Binding-site contacts:
Ligand atom C6 contacts residue PRO87 of chain 1.A at 3.8 Å (hydrophobic).
Ligand atom N9 contacts residue GLY143 of chain 1.A at 3.8 Å.
Ligand atom C8 contacts residue GLY142 of chain 1.A at 3.8 Å.
Ligand atom N6 contacts residue SER134 of chain 1.A at 3.6 Å (h-bond).
Ligand atom C8 contacts residue TYR113 of chain 1.A at 3.7 Å (hydrophobic).
Ligand atom N6 contacts residue GLY136 of chain 1.A at 3.1 Å (h-bond).
Ligand atom C5 contacts residue PRO87 of chain 1.A at 3.7 Å (hydrophobic).
Ligand atom C4 contacts residue PRO87 of chain 1.A at 3.6 Å (hydrophobic).
Ligand atom N7 contacts residue PRO87 of chain 1.A at 3.8 Å.
Ligand atom C2 contacts residue ALA146 of chain 1.A at 3.6 Å (hydrophobic).
Ligand atom N3 contacts residue PRO85 of chain 1.A at 3.3 Å.
Ligand atom N3 contacts residue ALA146 of chain 1.A at 3.6 Å.
Ligand atom N3 contacts residue PRO87 of chain 1.A at 3.9 Å.
Ligand atom N7 contacts residue TYR138 of chain 1.A at 4.0 Å.
Ligand atom C2 contacts residue ILE135 of chain 1.A at 3.6 Å (hydrophobic).
Ligand atom N1 contacts residue THR86 of chain 1.A at 3.9 Å.
Ligand atom C6 contacts residue SER134 of chain 1.A at 4.0 Å.
Ligand atom N9 contacts residue PRO87 of chain 1.A at 3.7 Å.
Ligand atom N7 contacts residue VAL139 of chain 1.A at 4.0 Å.
Ligand atom N7 contacts residue LEU140 of chain 1.A at 3.0 Å (h-bond).
Ligand atom C4 contacts residue THR86 of chain 1.A at 3.9 Å.
Ligand atom N9 contacts residue GLY142 of chain 1.A at 3.6 Å (h-bond).
Ligand atom C2 contacts residue SER134 of chain 1.A at 3.7 Å.
Ligand atom N1 contacts residue ILE135 of chain 1.A at 3.0 Å (h-bond).
Ligand atom C6 contacts residue ILE135 of chain 1.A at 4.0 Å (hydrophobic).
Ligand atom N3 contacts residue THR86 of chain 1.A at 3.1 Å (h-bond).
Ligand atom N1 contacts residue VAL133 of chain 1.A at 4.2 Å.
Ligand atom C8 contacts residue LEU140 of chain 1.A at 3.1 Å (hydrophobic).
Ligand atom C5 contacts residue THR86 of chain 1.A at 4.2 Å.
Ligand atom N6 contacts residue ILE135 of chain 1.A at 4.1 Å.
Ligand atom C2 contacts residue PRO85 of chain 1.A at 3.8 Å (hydrophobic).
Ligand atom C2 contacts residue VAL133 of chain 1.A at 3.5 Å (hydrophobic).
Ligand atom N6 contacts residue PRO87 of chain 1.A at 4.0 Å.
Ligand atom N6 contacts residue TYR138 of chain 1.A at 2.9 Å (h-bond).
Ligand atom N1 contacts residue PRO87 of chain 1.A at 4.1 Å.
Ligand atom C8 contacts residue PRO87 of chain 1.A at 3.7 Å (hydrophobic).
Ligand atom N1 contacts residue SER134 of chain 1.A at 3.4 Å.
Ligand atom C6 contacts residue TYR138 of chain 1.A at 4.0 Å (hydrophobic).
Ligand atom C2 contacts residue THR86 of chain 1.A at 3.4 Å.
Ligand atom C2 contacts residue PRO87 of chain 1.A at 4.1 Å (hydrophobic).

Sequence of chain 1.A:
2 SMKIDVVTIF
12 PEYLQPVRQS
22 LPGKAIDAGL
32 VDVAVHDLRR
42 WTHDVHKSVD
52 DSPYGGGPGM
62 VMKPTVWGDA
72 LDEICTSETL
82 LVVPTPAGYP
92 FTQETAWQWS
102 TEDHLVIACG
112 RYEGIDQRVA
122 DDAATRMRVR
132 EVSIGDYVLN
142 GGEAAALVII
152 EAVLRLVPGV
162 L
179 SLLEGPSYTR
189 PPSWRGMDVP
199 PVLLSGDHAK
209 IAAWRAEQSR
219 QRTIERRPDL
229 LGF

A protein and the small-molecule ligand that binds it are described below.
Small molecule (SMILES): Nc1ncnc2[nH]cnc12